Sequence of chain 1.I:
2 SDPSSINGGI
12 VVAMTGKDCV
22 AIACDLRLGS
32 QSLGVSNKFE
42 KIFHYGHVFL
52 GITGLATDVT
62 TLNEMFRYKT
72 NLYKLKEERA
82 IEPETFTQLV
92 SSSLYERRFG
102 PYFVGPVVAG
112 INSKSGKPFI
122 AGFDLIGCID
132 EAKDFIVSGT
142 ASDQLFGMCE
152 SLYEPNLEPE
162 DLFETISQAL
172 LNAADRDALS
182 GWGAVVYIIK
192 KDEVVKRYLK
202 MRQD

A protein and the small-molecule ligand that binds it are described below.
Small molecule (SMILES): COc1ccc(C[C@H](NC(=O)[C@H](C)NC(=O)CN2CCOCC2)C(=O)N[C@@H](CCC2CCCCC2)[C@@H](O)C(C)(C)O)cc1

Sequence of chain 1.H:
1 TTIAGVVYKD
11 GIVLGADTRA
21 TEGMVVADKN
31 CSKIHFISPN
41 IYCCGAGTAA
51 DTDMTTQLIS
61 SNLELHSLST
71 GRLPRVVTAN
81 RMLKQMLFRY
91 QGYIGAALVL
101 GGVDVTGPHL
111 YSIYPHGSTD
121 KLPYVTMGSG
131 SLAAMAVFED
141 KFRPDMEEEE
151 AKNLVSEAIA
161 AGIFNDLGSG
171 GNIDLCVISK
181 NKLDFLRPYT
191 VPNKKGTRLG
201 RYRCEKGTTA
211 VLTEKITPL

Binding-site contacts:
Ligand atom C9 contacts residue THR1 of chain 1.H at 1.4 Å.
Ligand atom O21 contacts residue ALA46 of chain 1.H at 3.6 Å.
Ligand atom C5 contacts residue HIS35 of chain 1.H at 3.7 Å.
Ligand atom C12 contacts residue MES1 of chain 1.FA at 3.6 Å.
Ligand atom C9 contacts residue MES1 of chain 1.FA at 3.5 Å.
Ligand atom C10 contacts residue GLY168 of chain 1.H at 3.6 Å.
Ligand atom C6 contacts residue HIS35 of chain 1.H at 3.5 Å.
Ligand atom C11 contacts residue SER129 of chain 1.H at 3.1 Å.
Ligand atom C11 contacts residue GLY168 of chain 1.H at 3.4 Å.
Ligand atom C7 contacts residue THR1 of chain 1.H at 2.9 Å.
Ligand atom C30 contacts residue ASP125 of chain 1.I at 3.7 Å.
Ligand atom O37 contacts residue GLU22 of chain 1.H at 3.6 Å.
Ligand atom O21 contacts residue MES1 of chain 1.FA at 2.4 Å (h-bond).
Ligand atom C2 contacts residue CYS31 of chain 1.H at 3.5 Å (hydrophobic).
Ligand atom C11 contacts residue THR1 of chain 1.H at 1.5 Å.
Ligand atom N22 contacts residue THR1 of chain 1.H at 3.7 Å.
Ligand atom C43 contacts residue THR48 of chain 1.H at 3.6 Å.
Ligand atom N28 contacts residue ASP125 of chain 1.I at 3.0 Å (salt-bridge).
Ligand atom O21 contacts residue GLY47 of chain 1.H at 3.3 Å (h-bond).
Ligand atom C12 contacts residue THR1 of chain 1.H at 2.5 Å.
Ligand atom C24 contacts residue GLY47 of chain 1.H at 3.7 Å.
Ligand atom O39 contacts residue ALA49 of chain 1.H at 3.2 Å (h-bond).
Ligand atom C27 contacts residue THR21 of chain 1.H at 3.6 Å.
Ligand atom C42 contacts residue MES1 of chain 1.FA at 3.4 Å.
Ligand atom O21 contacts residue THR1 of chain 1.H at 2.4 Å (h-bond).
Ligand atom N25 contacts residue THR21 of chain 1.H at 3.1 Å (h-bond).
Ligand atom O13 contacts residue THR1 of chain 1.H at 3.5 Å (h-bond).
Ligand atom C32 contacts residue ASP125 of chain 1.I at 3.6 Å.
Ligand atom C41 contacts residue MES1 of chain 1.FA at 3.5 Å.
Ligand atom C10 contacts residue THR21 of chain 1.H at 3.3 Å.
Ligand atom C8 contacts residue THR1 of chain 1.H at 2.4 Å.
Ligand atom N22 contacts residue GLY47 of chain 1.H at 3.2 Å (h-bond).
Ligand atom C3 contacts residue ALA49 of chain 1.H at 3.6 Å (hydrophobic).
Ligand atom O13 contacts residue MES1 of chain 1.FA at 2.7 Å (h-bond).
Ligand atom C33 contacts residue ILE127 of chain 1.I at 3.6 Å (hydrophobic).
Ligand atom O49 contacts residue THR21 of chain 1.H at 3.4 Å (h-bond).
Ligand atom C5 contacts residue THR52 of chain 1.H at 3.6 Å.
Ligand atom C4 contacts residue GLY45 of chain 1.H at 3.1 Å.
Ligand atom C6 contacts residue ASP53 of chain 1.H at 3.6 Å.
Ligand atom C10 contacts residue THR1 of chain 1.H at 3.3 Å.